Sequence of chain 1.K:
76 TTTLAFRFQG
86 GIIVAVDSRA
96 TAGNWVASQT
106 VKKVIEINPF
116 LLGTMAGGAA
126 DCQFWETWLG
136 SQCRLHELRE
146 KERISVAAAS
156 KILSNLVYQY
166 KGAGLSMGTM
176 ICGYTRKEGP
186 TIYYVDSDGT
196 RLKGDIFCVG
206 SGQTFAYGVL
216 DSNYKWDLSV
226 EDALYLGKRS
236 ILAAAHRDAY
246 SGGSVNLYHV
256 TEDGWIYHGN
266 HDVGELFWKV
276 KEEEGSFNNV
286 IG

The small molecule below binds the protein below.
Small molecule (SMILES): C[C@H](NC(=O)[C@H](Cc1ccc(OCc2ccccc2)cc1)NC(=O)OC(C)(C)C)C(=O)N[C@@H](Cc1c(O)[nH]c2ccccc12)C(=O)NCc1ccccc1

Binding-site contacts:
Ligand atom CA contacts residue THR96 of chain 1.K at 3.6 Å.
Ligand atom C2 contacts residue ALA124 of chain 1.K at 3.7 Å (hydrophobic).
Ligand atom C contacts residue THR96 of chain 1.K at 3.7 Å.
Ligand atom C6 contacts residue MET120 of chain 1.K at 3.7 Å (hydrophobic).
Ligand atom N contacts residue ASP145 of chain 1.L at 2.8 Å (salt-bridge).
Ligand atom N contacts residue GLY122 of chain 1.K at 3.1 Å (h-bond).
Ligand atom O1 contacts residue PRO146 of chain 1.L at 3.4 Å.
Ligand atom C49 contacts residue TYR125 of chain 1.L at 3.2 Å (hydrophobic).
Ligand atom N contacts residue THR76 of chain 1.K at 3.7 Å.
Ligand atom C3 contacts residue VAL106 of chain 1.K at 3.3 Å (hydrophobic).
Ligand atom OD1 contacts residue ALA97 of chain 1.K at 3.6 Å.
Ligand atom O contacts residue ALA124 of chain 1.K at 3.2 Å (h-bond).
Ligand atom N contacts residue MES1 of chain 1.EA at 3.3 Å (h-bond).
Ligand atom OH contacts residue PRO123 of chain 1.L at 3.5 Å.
Ligand atom OD1 contacts residue THR96 of chain 1.K at 3.2 Å (h-bond).
Ligand atom C contacts residue PRO146 of chain 1.L at 3.6 Å (hydrophobic).
Ligand atom OD1 contacts residue GLY98 of chain 1.K at 3.6 Å (h-bond).
Ligand atom C5 contacts residue MET120 of chain 1.K at 3.4 Å (hydrophobic).
Ligand atom N contacts residue THR96 of chain 1.K at 2.9 Å (h-bond).
Ligand atom C4 contacts residue MET120 of chain 1.K at 3.6 Å (hydrophobic).
Ligand atom O contacts residue THR96 of chain 1.K at 3.5 Å (h-bond).
Ligand atom O contacts residue ALA95 of chain 1.K at 3.4 Å.
Ligand atom CA contacts residue GLY122 of chain 1.K at 3.4 Å.
Ligand atom CB contacts residue ASP145 of chain 1.L at 3.6 Å.
Ligand atom C contacts residue THR76 of chain 1.K at 2.9 Å.
Ligand atom CA contacts residue ASP145 of chain 1.L at 3.8 Å.
Ligand atom O1 contacts residue ASP145 of chain 1.L at 2.8 Å (salt-bridge).
Ligand atom C3 contacts residue ALA124 of chain 1.K at 3.6 Å (hydrophobic).
Ligand atom CB contacts residue MES1 of chain 1.EA at 3.7 Å.
Ligand atom O contacts residue ALA97 of chain 1.K at 3.7 Å.
Ligand atom C contacts residue ASP145 of chain 1.L at 3.7 Å.
Ligand atom CE3 contacts residue GLY122 of chain 1.K at 3.7 Å.
Ligand atom C contacts residue ASP145 of chain 1.L at 3.4 Å.
Ligand atom C1 contacts residue LYS108 of chain 1.K at 3.7 Å.
Ligand atom CZ3 contacts residue GLY123 of chain 1.K at 3.6 Å.
Ligand atom CB contacts residue ALA124 of chain 1.K at 3.5 Å (hydrophobic).
Ligand atom CD1 contacts residue THR96 of chain 1.K at 3.7 Å.
Ligand atom C55 contacts residue TYR24 of chain 1.L at 3.8 Å (hydrophobic).
Ligand atom C contacts residue GLY122 of chain 1.K at 3.6 Å.
Ligand atom CA contacts residue ASP145 of chain 1.L at 3.3 Å.

Sequence of chain 1.L:
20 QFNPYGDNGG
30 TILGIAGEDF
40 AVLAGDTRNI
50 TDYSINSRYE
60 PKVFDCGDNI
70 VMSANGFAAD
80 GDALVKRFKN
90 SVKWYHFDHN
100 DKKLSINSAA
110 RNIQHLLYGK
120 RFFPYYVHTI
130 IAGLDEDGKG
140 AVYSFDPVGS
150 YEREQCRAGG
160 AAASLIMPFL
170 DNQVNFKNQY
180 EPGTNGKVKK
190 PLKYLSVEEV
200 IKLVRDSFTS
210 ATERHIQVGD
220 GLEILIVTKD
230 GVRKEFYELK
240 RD